The small molecule below binds the protein below.
Small molecule (SMILES): O=c1[nH]cnc2c1ncn2[C@@H]1O[C@H](COP(=O)(O)O)[C@@H](O)[C@H]1O

Sequence of chain 1.F:
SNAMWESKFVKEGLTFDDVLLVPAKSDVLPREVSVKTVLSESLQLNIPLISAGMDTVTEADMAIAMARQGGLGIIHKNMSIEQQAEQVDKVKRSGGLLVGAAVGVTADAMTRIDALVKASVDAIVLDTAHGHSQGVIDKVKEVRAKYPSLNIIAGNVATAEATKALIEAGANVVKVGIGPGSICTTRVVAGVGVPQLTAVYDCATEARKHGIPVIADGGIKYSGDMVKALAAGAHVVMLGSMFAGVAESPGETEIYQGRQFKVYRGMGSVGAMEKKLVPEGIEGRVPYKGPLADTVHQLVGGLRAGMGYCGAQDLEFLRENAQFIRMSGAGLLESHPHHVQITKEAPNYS

Binding-site contacts:
Ligand atom N3 contacts residue CYS205 of chain 1.F at 3.7 Å.
Ligand atom C2 contacts residue CYS205 of chain 1.F at 3.4 Å (hydrophobic).
Ligand atom O1P contacts residue TYR285 of chain 1.F at 2.5 Å (h-bond).
Ligand atom O5' contacts residue GLY202 of chain 1.F at 3.5 Å.
Ligand atom O1P contacts residue SER262 of chain 1.F at 3.1 Å (h-bond).
Ligand atom O6 contacts residue GLY314 of chain 1.F at 3.6 Å.
Ligand atom N7 contacts residue MET288 of chain 1.F at 3.1 Å (h-bond).
Ligand atom O2P contacts residue SER203 of chain 1.F at 3.2 Å (h-bond).
Ligand atom C5 contacts residue ILE204 of chain 1.F at 3.7 Å (hydrophobic).
Ligand atom C4' contacts residue ASP238 of chain 1.F at 3.6 Å.
Ligand atom C6 contacts residue GLY289 of chain 1.F at 3.6 Å.
Ligand atom C8 contacts residue MET75 of chain 1.F at 3.5 Å (hydrophobic).
Ligand atom C2' contacts residue ASP238 of chain 1.F at 3.6 Å.
Ligand atom O2' contacts residue ASP238 of chain 1.F at 2.3 Å (salt-bridge).
Ligand atom N7 contacts residue MET75 of chain 1.F at 3.7 Å.
Ligand atom O3' contacts residue ASP238 of chain 1.F at 2.7 Å (salt-bridge).
Ligand atom N1 contacts residue GLU313 of chain 1.F at 2.9 Å (salt-bridge).
Ligand atom N7 contacts residue GLY287 of chain 1.F at 3.5 Å.
Ligand atom O6 contacts residue MET288 of chain 1.F at 3.3 Å (h-bond).
Ligand atom N7 contacts residue ILE204 of chain 1.F at 3.5 Å.
Ligand atom O3P contacts residue GLY261 of chain 1.F at 2.9 Å (h-bond).
Ligand atom O6 contacts residue GLY287 of chain 1.F at 3.2 Å.
Ligand atom O1P contacts residue SER203 of chain 1.F at 2.7 Å (h-bond).
Ligand atom C5' contacts residue TYR285 of chain 1.F at 3.6 Å (hydrophobic).
Ligand atom O3P contacts residue SER262 of chain 1.F at 3.3 Å (h-bond).
Ligand atom C2 contacts residue THR207 of chain 1.F at 3.5 Å.
Ligand atom C2 contacts residue GLU313 of chain 1.F at 3.6 Å.
Ligand atom N1 contacts residue 2F01 of chain 1.PA at 3.3 Å.
Ligand atom O5' contacts residue GLY239 of chain 1.F at 3.5 Å.
Ligand atom C4 contacts residue 2F01 of chain 1.PA at 3.7 Å.
Ligand atom O3' contacts residue ALA73 of chain 1.F at 3.3 Å.
Ligand atom C2 contacts residue 2F01 of chain 1.PA at 3.2 Å.
Ligand atom P contacts residue TYR285 of chain 1.F at 3.8 Å.
Ligand atom O3' contacts residue MET259 of chain 1.F at 3.7 Å.
Ligand atom O6 contacts residue GLY289 of chain 1.F at 2.8 Å (h-bond).
Ligand atom P contacts residue SER203 of chain 1.F at 3.7 Å.
Ligand atom C8 contacts residue ILE204 of chain 1.F at 3.6 Å (hydrophobic).
Ligand atom O2P contacts residue GLY240 of chain 1.F at 2.9 Å (h-bond).
Ligand atom N3 contacts residue 2F01 of chain 1.PA at 3.3 Å (h-bond).
Ligand atom C3' contacts residue ASP238 of chain 1.F at 3.5 Å.